This protein binds this small molecule.
Small molecule (SMILES): CC(=O)N[C@H]1[C@H](O[C@H]2[C@H](O)[C@@H](NC(C)=O)CO[C@@H]2CO)O[C@H](CO)[C@@H](O[C@H]2O[C@H](CO)[C@@H](O)[C@H](O)[C@@H]2O)[C@@H]1O

Sequence of chain 1.A:
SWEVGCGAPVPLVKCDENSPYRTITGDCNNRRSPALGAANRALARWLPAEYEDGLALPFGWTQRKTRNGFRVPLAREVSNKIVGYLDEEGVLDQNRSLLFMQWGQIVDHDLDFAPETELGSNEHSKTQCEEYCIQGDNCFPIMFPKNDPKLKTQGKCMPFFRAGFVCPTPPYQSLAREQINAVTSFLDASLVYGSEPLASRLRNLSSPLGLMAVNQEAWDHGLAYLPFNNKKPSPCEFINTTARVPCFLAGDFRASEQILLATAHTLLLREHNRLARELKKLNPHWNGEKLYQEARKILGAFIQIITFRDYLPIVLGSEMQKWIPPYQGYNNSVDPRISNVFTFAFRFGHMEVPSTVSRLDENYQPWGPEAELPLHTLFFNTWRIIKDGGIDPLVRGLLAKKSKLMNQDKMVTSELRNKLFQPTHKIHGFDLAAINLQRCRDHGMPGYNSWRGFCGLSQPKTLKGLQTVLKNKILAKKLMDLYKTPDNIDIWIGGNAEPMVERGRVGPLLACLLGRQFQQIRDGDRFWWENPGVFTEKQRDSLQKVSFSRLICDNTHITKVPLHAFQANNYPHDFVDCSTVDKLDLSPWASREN

Binding-site contacts:
Ligand atom O5 contacts residue ASN241 of chain 1.A at 2.4 Å (h-bond).
Ligand atom C2 contacts residue ASN241 of chain 1.A at 2.4 Å.
Ligand atom O6 contacts residue ALA244 of chain 1.A at 3.4 Å.
Ligand atom O6 contacts residue LYS388 of chain 1.A at 3.9 Å.
Ligand atom C3 contacts residue TRP384 of chain 1.A at 4.5 Å (hydrophobic).
Ligand atom C2 contacts residue TRP384 of chain 1.A at 3.8 Å (hydrophobic).
Ligand atom C6 contacts residue TRP384 of chain 1.A at 4.4 Å (hydrophobic).
Ligand atom C1 contacts residue TRP384 of chain 1.A at 4.2 Å (hydrophobic).
Ligand atom C3 contacts residue ASN241 of chain 1.A at 3.8 Å.
Ligand atom C5 contacts residue ASN241 of chain 1.A at 3.7 Å.
Ligand atom C7 contacts residue TRP384 of chain 1.A at 4.2 Å (hydrophobic).
Ligand atom C8 contacts residue ASN241 of chain 1.A at 4.3 Å.
Ligand atom O5 contacts residue ALA244 of chain 1.A at 3.4 Å.
Ligand atom O7 contacts residue ASN241 of chain 1.A at 3.0 Å (h-bond).
Ligand atom O3 contacts residue TRP384 of chain 1.A at 4.4 Å.
Ligand atom C5 contacts residue ALA244 of chain 1.A at 4.2 Å (hydrophobic).
Ligand atom O6 contacts residue ASP389 of chain 1.A at 4.0 Å.
Ligand atom O6 contacts residue ARG385 of chain 1.A at 4.1 Å.
Ligand atom C4 contacts residue TRP384 of chain 1.A at 4.2 Å (hydrophobic).
Ligand atom C4 contacts residue ASN241 of chain 1.A at 4.2 Å.
Ligand atom C1 contacts residue ASN241 of chain 1.A at 1.4 Å.
Ligand atom O5 contacts residue TRP384 of chain 1.A at 3.9 Å.
Ligand atom O7 contacts residue TRP384 of chain 1.A at 3.2 Å.
Ligand atom C6 contacts residue ALA244 of chain 1.A at 4.2 Å (hydrophobic).
Ligand atom C5 contacts residue TRP384 of chain 1.A at 4.5 Å (hydrophobic).
Ligand atom C1 contacts residue ALA244 of chain 1.A at 4.0 Å (hydrophobic).
Ligand atom C7 contacts residue ASN241 of chain 1.A at 3.1 Å.
Ligand atom N2 contacts residue ASN241 of chain 1.A at 2.9 Å (h-bond).